Binding-site contacts:
Ligand atom C8 contacts residue ASN372 of chain 1.C at 4.4 Å.
Ligand atom C8 contacts residue PHE371 of chain 1.C at 4.0 Å (hydrophobic).
Ligand atom O7 contacts residue GLY368 of chain 1.C at 3.3 Å.
Ligand atom C4 contacts residue ASN372 of chain 1.C at 4.2 Å.
Ligand atom C8 contacts residue LEU397 of chain 1.C at 3.8 Å (hydrophobic).
Ligand atom O7 contacts residue ASN372 of chain 1.C at 3.6 Å.
Ligand atom C1 contacts residue ASN372 of chain 1.C at 1.4 Å.
Ligand atom O7 contacts residue PHE367 of chain 1.C at 4.3 Å.
Ligand atom C3 contacts residue ASN372 of chain 1.C at 3.8 Å.
Ligand atom C8 contacts residue GLY368 of chain 1.C at 3.8 Å.
Ligand atom C2 contacts residue ASN372 of chain 1.C at 2.5 Å.
Ligand atom C5 contacts residue ASN372 of chain 1.C at 3.7 Å.
Ligand atom C7 contacts residue GLY368 of chain 1.C at 3.8 Å.
Ligand atom C7 contacts residue PHE367 of chain 1.C at 4.4 Å (hydrophobic).
Ligand atom C7 contacts residue ASN372 of chain 1.C at 3.5 Å.
Ligand atom O5 contacts residue ASN372 of chain 1.C at 2.4 Å (h-bond).
Ligand atom C8 contacts residue PHE367 of chain 1.C at 3.4 Å (hydrophobic).
Ligand atom N2 contacts residue ASN372 of chain 1.C at 2.9 Å (h-bond).

Sequence of chain 1.C:
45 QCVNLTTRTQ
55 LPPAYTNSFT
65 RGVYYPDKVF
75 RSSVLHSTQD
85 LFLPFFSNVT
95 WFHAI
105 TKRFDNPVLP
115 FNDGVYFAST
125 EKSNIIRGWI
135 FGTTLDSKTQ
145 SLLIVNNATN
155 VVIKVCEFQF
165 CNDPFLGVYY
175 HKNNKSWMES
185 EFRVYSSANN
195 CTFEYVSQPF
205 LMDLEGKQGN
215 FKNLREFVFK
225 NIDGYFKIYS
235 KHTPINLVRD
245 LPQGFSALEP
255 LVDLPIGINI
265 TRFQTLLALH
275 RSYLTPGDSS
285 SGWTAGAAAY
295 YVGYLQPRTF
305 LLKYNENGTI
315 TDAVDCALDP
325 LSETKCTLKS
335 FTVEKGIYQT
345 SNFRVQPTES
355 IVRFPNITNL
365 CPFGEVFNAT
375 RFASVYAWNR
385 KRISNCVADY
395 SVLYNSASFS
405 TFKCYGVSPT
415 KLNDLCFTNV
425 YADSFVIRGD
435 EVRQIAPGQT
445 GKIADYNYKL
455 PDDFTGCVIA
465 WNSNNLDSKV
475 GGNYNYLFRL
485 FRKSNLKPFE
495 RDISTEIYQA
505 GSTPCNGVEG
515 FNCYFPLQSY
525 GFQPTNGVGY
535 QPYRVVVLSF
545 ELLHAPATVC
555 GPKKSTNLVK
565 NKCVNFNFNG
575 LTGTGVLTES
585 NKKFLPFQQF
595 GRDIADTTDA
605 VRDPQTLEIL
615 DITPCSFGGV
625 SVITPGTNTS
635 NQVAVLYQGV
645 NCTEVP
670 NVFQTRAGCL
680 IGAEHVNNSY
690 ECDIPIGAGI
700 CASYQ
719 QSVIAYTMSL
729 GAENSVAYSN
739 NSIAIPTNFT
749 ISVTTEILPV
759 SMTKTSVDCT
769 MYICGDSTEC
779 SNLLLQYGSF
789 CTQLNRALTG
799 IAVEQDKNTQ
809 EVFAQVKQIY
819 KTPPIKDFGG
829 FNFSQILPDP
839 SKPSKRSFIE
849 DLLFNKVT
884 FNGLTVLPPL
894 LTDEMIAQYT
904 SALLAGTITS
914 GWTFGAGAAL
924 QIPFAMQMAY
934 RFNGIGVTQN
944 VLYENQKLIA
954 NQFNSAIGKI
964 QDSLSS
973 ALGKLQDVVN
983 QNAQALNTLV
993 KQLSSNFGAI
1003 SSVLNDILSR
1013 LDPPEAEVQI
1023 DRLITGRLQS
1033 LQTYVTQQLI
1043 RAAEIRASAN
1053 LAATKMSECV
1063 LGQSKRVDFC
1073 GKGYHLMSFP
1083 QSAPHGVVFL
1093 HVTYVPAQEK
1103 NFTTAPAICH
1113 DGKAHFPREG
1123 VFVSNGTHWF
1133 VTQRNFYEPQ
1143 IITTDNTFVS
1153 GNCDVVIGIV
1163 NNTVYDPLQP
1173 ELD

A protein and the small-molecule ligand that binds it are described below.
Small molecule (SMILES): CC(=O)N[C@@H]1[C@@H](O)[C@H](O)[C@@H](CO)O[C@H]1O